Sequence of chain 3.A:
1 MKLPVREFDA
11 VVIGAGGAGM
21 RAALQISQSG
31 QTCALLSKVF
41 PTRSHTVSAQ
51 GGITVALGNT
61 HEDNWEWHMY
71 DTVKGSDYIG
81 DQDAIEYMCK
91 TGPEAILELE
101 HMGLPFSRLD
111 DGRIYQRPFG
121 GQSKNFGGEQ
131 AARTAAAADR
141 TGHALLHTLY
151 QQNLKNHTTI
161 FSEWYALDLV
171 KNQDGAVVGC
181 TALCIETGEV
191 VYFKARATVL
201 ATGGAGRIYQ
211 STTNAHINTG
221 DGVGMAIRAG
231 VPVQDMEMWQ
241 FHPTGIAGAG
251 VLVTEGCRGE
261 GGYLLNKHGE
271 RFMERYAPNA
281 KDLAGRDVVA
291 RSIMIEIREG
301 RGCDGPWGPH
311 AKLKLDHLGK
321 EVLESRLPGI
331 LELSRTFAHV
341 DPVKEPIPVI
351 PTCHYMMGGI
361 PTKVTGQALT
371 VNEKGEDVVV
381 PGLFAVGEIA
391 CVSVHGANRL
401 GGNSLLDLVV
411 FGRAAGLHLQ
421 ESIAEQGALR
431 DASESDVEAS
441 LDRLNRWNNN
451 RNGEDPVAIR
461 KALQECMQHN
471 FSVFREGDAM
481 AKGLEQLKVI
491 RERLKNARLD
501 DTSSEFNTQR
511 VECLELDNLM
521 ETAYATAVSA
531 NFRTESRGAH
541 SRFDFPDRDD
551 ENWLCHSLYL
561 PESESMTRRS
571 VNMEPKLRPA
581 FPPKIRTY

Binding-site contacts:
Ligand atom O4 contacts residue GLU255 of chain 3.A at 2.2 Å (salt-bridge).
Ligand atom C3 contacts residue HIS242 of chain 3.A at 4.0 Å.
Ligand atom C4 contacts residue HIS242 of chain 3.A at 3.8 Å.
Ligand atom O4 contacts residue PHE126 of chain 3.A at 3.8 Å.
Ligand atom O3 contacts residue LEU252 of chain 3.A at 4.1 Å.
Ligand atom C4 contacts residue GLY51 of chain 3.A at 4.0 Å.
Ligand atom O1 contacts residue FAD1 of chain 3.G at 3.3 Å.
Ligand atom C2 contacts residue PHE126 of chain 3.A at 3.5 Å (hydrophobic).
Ligand atom O4 contacts residue GLY256 of chain 3.A at 4.1 Å.
Ligand atom O5 contacts residue GLN50 of chain 3.A at 3.8 Å.
Ligand atom C4 contacts residue GLU255 of chain 3.A at 3.1 Å.
Ligand atom O5 contacts residue LEU252 of chain 3.A at 4.0 Å.
Ligand atom O4 contacts residue THR254 of chain 3.A at 3.2 Å.
Ligand atom C1 contacts residue PHE126 of chain 3.A at 4.2 Å (hydrophobic).
Ligand atom C1 contacts residue GLY401 of chain 3.A at 4.1 Å.
Ligand atom O2 contacts residue GLY402 of chain 3.A at 2.5 Å (h-bond).
Ligand atom C1 contacts residue ARG399 of chain 3.A at 3.3 Å.
Ligand atom C2 contacts residue ARG286 of chain 3.A at 3.7 Å.
Ligand atom O5 contacts residue GLY51 of chain 3.A at 3.3 Å (h-bond).
Ligand atom O3 contacts residue FAD1 of chain 3.G at 2.5 Å (h-bond).
Ligand atom O2 contacts residue ARG399 of chain 3.A at 3.5 Å (salt-bridge).
Ligand atom C4 contacts residue PHE126 of chain 3.A at 4.0 Å (hydrophobic).
Ligand atom C3 contacts residue FAD1 of chain 3.G at 3.5 Å.
Ligand atom C1 contacts residue FAD1 of chain 3.G at 3.5 Å.
Ligand atom O5 contacts residue GLU255 of chain 3.A at 3.3 Å (salt-bridge).
Ligand atom O3 contacts residue GLY51 of chain 3.A at 3.7 Å.
Ligand atom O4 contacts residue HIS242 of chain 3.A at 3.2 Å.
Ligand atom O1 contacts residue HIS354 of chain 3.A at 2.8 Å (h-bond).
Ligand atom O2 contacts residue PHE126 of chain 3.A at 3.8 Å.
Ligand atom O2 contacts residue GLY401 of chain 3.A at 3.3 Å.
Ligand atom C4 contacts residue THR254 of chain 3.A at 3.4 Å.
Ligand atom C1 contacts residue GLY402 of chain 3.A at 3.6 Å.
Ligand atom O2 contacts residue FAD1 of chain 3.G at 3.1 Å (h-bond).
Ligand atom C3 contacts residue PHE126 of chain 3.A at 3.9 Å (hydrophobic).
Ligand atom O5 contacts residue THR254 of chain 3.A at 2.6 Å.
Ligand atom O1 contacts residue ARG399 of chain 3.A at 2.5 Å (salt-bridge).
Ligand atom C2 contacts residue GLU255 of chain 3.A at 3.9 Å.
Ligand atom C1 contacts residue HIS354 of chain 3.A at 3.8 Å.
Ligand atom O4 contacts residue ARG286 of chain 3.A at 3.6 Å (salt-bridge).
Ligand atom C2 contacts residue HIS242 of chain 3.A at 3.6 Å.

The small molecule below binds the protein below.
Small molecule (SMILES): O=C([O-])CC(=O)C(=O)O